This small molecule binds to this protein.
Small molecule (SMILES): CC(C)C[C@H](C=O)NC(=O)[C@@H](CC(C)C)NC(=O)[C@@H](CCCCN)NC(=O)[C@@H](C)NC(=O)[C@@H](CC(C)C)NC(=O)[C@@H](CCCCN)NC(=O)[C@@H](CCCCN)NC(=O)[C@@H](CC(C)C)NC(=O)[C@@H](C)NC(=O)[C@@H](CCCCN)NC(=O)[C@@H](CCCCN)NC(=O)[C@H](N)Cc1ccc(O)cc1

Sequence of chain 1.A:
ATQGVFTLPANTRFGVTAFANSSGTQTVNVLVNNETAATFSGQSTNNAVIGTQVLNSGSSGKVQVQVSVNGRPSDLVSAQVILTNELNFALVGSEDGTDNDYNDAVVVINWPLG

Binding-site contacts:
Ligand atom N contacts residue ZDC1 of chain 1.E at 3.3 Å.
Ligand atom CB contacts residue ZDC1 of chain 1.E at 4.0 Å.
Ligand atom N contacts residue ZDC1 of chain 1.E at 1.3 Å.
Ligand atom CA contacts residue ZDC1 of chain 1.E at 2.3 Å.
Ligand atom O contacts residue ZDC1 of chain 1.E at 3.8 Å.
Ligand atom CB contacts residue ZDC1 of chain 1.E at 3.5 Å.
Ligand atom CB contacts residue GLY24 of chain 1.A at 4.0 Å.
Ligand atom CB contacts residue NH21 of chain 1.F at 3.3 Å.
Ligand atom CD2 contacts residue VAL69 of chain 1.A at 4.5 Å (hydrophobic).
Ligand atom CB contacts residue SER23 of chain 1.A at 3.4 Å.
Ligand atom CB contacts residue ZDC1 of chain 1.E at 3.6 Å.
Ligand atom C contacts residue NH21 of chain 1.F at 4.3 Å.
Ligand atom CA contacts residue ZDC1 of chain 1.E at 3.9 Å.
Ligand atom N contacts residue ZDC1 of chain 1.E at 3.2 Å (h-bond).
Ligand atom CB contacts residue SER23 of chain 1.A at 3.6 Å.
Ligand atom C contacts residue NH21 of chain 1.F at 1.3 Å.
Ligand atom C contacts residue SER23 of chain 1.A at 4.4 Å.
Ligand atom CA contacts residue SER23 of chain 1.A at 3.1 Å.
Ligand atom CG contacts residue ZDC1 of chain 1.E at 4.4 Å.
Ligand atom CE2 contacts residue VAL69 of chain 1.A at 4.1 Å (hydrophobic).
Ligand atom O contacts residue NH21 of chain 1.F at 3.7 Å.
Ligand atom N contacts residue NH21 of chain 1.F at 2.8 Å (h-bond).
Ligand atom C contacts residue ZDC1 of chain 1.E at 4.1 Å.
Ligand atom C contacts residue ZDC1 of chain 1.E at 3.1 Å.
Ligand atom N contacts residue SER23 of chain 1.A at 3.3 Å (h-bond).
Ligand atom O contacts residue NH21 of chain 1.F at 2.2 Å (h-bond).
Ligand atom CA contacts residue NH21 of chain 1.F at 2.4 Å.
Ligand atom CA contacts residue ZDC1 of chain 1.E at 4.1 Å.
Ligand atom O contacts residue NH21 of chain 1.F at 4.4 Å.